Binding-site contacts:
Ligand atom CE1 contacts residue LEU132 of chain 1.E at 3.5 Å (hydrophobic).
Ligand atom F1 contacts residue ASP96 of chain 1.D at 3.5 Å.
Ligand atom CG contacts residue LEU108 of chain 1.E at 3.7 Å (hydrophobic).
Ligand atom CE contacts residue LEU209 of chain 1.E at 3.5 Å (hydrophobic).
Ligand atom F2 contacts residue LEU66 of chain 1.D at 3.2 Å.
Ligand atom CZ contacts residue LEU132 of chain 1.E at 3.6 Å (hydrophobic).
Ligand atom C contacts residue TYR80 of chain 1.E at 3.6 Å (hydrophobic).
Ligand atom CB contacts residue PHE130 of chain 1.E at 3.5 Å (hydrophobic).
Ligand atom CB contacts residue PHE78 of chain 1.E at 3.8 Å (hydrophobic).
Ligand atom N contacts residue OCA1 of chain 1.IB at 1.5 Å.
Ligand atom CD contacts residue PHE130 of chain 1.E at 3.5 Å (hydrophobic).
Ligand atom CB contacts residue LEU108 of chain 1.E at 3.7 Å (hydrophobic).
Ligand atom CD2 contacts residue LEU108 of chain 1.E at 3.5 Å (hydrophobic).
Ligand atom CE contacts residue ILE46 of chain 1.E at 3.8 Å (hydrophobic).
Ligand atom CG2 contacts residue OCA1 of chain 1.IB at 3.5 Å.
Ligand atom CA contacts residue PHE78 of chain 1.E at 3.6 Å (hydrophobic).
Ligand atom O contacts residue TYR80 of chain 1.E at 2.7 Å (h-bond).
Ligand atom F1 contacts residue LEU132 of chain 1.E at 3.5 Å.
Ligand atom O contacts residue PHE100 of chain 1.D at 3.8 Å.
Ligand atom CB contacts residue PHE78 of chain 1.E at 3.5 Å (hydrophobic).
Ligand atom F1 contacts residue THR97 of chain 1.D at 3.0 Å.
Ligand atom CD contacts residue TYR80 of chain 1.E at 3.5 Å (hydrophobic).
Ligand atom N contacts residue OCA1 of chain 1.IB at 2.6 Å (h-bond).
Ligand atom C contacts residue PHE78 of chain 1.E at 3.6 Å (hydrophobic).
Ligand atom F1 contacts residue PHE100 of chain 1.D at 3.2 Å.
Ligand atom CB contacts residue OCA1 of chain 1.IB at 3.8 Å.
Ligand atom F2 contacts residue TYR80 of chain 1.E at 3.8 Å.
Ligand atom N contacts residue TYR80 of chain 1.E at 2.9 Å (h-bond).
Ligand atom CA contacts residue PHE100 of chain 1.D at 3.8 Å (hydrophobic).
Ligand atom CE contacts residue GLU44 of chain 1.E at 3.2 Å.
Ligand atom CD1 contacts residue PHE100 of chain 1.D at 3.6 Å (hydrophobic).
Ligand atom CA contacts residue PHE78 of chain 1.E at 3.8 Å (hydrophobic).
Ligand atom CZ contacts residue THR97 of chain 1.D at 3.2 Å.
Ligand atom CD2 contacts residue TYR80 of chain 1.E at 3.6 Å (hydrophobic).
Ligand atom CE2 contacts residue LEU66 of chain 1.D at 3.7 Å (hydrophobic).
Ligand atom C contacts residue OCA1 of chain 1.IB at 3.1 Å.
Ligand atom F2 contacts residue VAL62 of chain 1.D at 3.5 Å.
Ligand atom CA contacts residue OCA1 of chain 1.IB at 2.5 Å.
Ligand atom O contacts residue PHE100 of chain 1.D at 3.7 Å.
Ligand atom F2 contacts residue LEU110 of chain 1.E at 3.5 Å.

Sequence of chain 1.D:
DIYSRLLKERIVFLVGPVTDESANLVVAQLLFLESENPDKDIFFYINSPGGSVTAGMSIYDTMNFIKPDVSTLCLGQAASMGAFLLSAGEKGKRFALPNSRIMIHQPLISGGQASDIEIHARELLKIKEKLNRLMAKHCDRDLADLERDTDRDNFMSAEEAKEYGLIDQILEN

Sequence of chain 1.E:
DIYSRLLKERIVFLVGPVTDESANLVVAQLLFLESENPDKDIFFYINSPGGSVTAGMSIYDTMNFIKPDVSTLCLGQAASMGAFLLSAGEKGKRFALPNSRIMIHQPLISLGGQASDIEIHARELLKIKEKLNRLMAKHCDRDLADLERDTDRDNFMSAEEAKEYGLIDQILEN

The small molecule below binds the protein below.
Small molecule (SMILES): C[C@@H]1C[C@H]2C(=O)O[C@@H](C)[C@H](NC(=O)[C@@H](N)Cc3cc(F)cc(F)c3)C(=O)N3CCC[C@H]3C(=O)N3CCCC[C@H]3C(=O)N[C@@H](C)C(=O)N2C1